Sequence of chain 1.M:
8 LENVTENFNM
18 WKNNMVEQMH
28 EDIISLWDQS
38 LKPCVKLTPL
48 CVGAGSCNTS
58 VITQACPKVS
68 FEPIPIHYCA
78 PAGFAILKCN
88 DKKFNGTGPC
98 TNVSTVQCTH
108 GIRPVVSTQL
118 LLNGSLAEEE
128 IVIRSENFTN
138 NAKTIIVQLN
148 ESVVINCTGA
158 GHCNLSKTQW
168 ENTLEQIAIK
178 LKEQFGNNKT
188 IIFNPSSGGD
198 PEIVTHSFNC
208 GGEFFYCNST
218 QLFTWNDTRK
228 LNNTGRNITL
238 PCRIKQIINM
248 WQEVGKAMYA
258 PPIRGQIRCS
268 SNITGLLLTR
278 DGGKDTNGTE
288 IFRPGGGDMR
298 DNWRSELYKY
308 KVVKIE

A protein and the small-molecule ligand that binds it are described below.
Small molecule (SMILES): CC(=O)N[C@@H]1[C@@H](O)[C@H](O)[C@@H](CO)O[C@H]1O

Binding-site contacts:
Ligand atom O6 contacts residue ARG265 of chain 1.M at 3.5 Å (salt-bridge).
Ligand atom O6 contacts residue SER267 of chain 1.M at 3.4 Å (h-bond).
Ligand atom N2 contacts residue VAL151 of chain 1.M at 4.2 Å.
Ligand atom C8 contacts residue ASN153 of chain 1.M at 3.2 Å.
Ligand atom C2 contacts residue ASN153 of chain 1.M at 2.4 Å.
Ligand atom O5 contacts residue SER267 of chain 1.M at 3.6 Å (h-bond).
Ligand atom C1 contacts residue ASN153 of chain 1.M at 1.4 Å.
Ligand atom C1 contacts residue ARG265 of chain 1.M at 3.9 Å.
Ligand atom N2 contacts residue ASN153 of chain 1.M at 2.8 Å (h-bond).
Ligand atom O7 contacts residue ASN153 of chain 1.M at 4.5 Å.
Ligand atom C1 contacts residue SER267 of chain 1.M at 3.7 Å.
Ligand atom C5 contacts residue SER267 of chain 1.M at 3.9 Å.
Ligand atom O7 contacts residue ASN161 of chain 1.M at 4.4 Å.
Ligand atom O5 contacts residue ARG265 of chain 1.M at 3.2 Å (salt-bridge).
Ligand atom O7 contacts residue ASN234 of chain 1.M at 3.7 Å.
Ligand atom C6 contacts residue ARG265 of chain 1.M at 3.9 Å.
Ligand atom C7 contacts residue ASN153 of chain 1.M at 3.4 Å.
Ligand atom C1 contacts residue VAL151 of chain 1.M at 4.1 Å (hydrophobic).
Ligand atom C4 contacts residue ASN153 of chain 1.M at 4.2 Å.
Ligand atom C5 contacts residue ASN153 of chain 1.M at 3.6 Å.
Ligand atom C3 contacts residue ASN153 of chain 1.M at 3.7 Å.
Ligand atom C5 contacts residue ARG265 of chain 1.M at 4.2 Å.
Ligand atom C6 contacts residue SER267 of chain 1.M at 4.2 Å.
Ligand atom C8 contacts residue ASN161 of chain 1.M at 3.9 Å.
Ligand atom O5 contacts residue ASN153 of chain 1.M at 2.3 Å (h-bond).